Binding-site contacts:
Ligand atom C16 contacts residue TRP34 of chain 1.B at 3.9 Å (hydrophobic).
Ligand atom C4 contacts residue LEU112 of chain 1.B at 3.7 Å (hydrophobic).
Ligand atom C8 contacts residue THR101 of chain 1.B at 3.6 Å.
Ligand atom C11 contacts residue PHE15 of chain 1.B at 3.9 Å (hydrophobic).
Ligand atom C3 contacts residue LEU53 of chain 1.B at 3.7 Å (hydrophobic).
Ligand atom C14 contacts residue LEU36 of chain 1.B at 3.8 Å (hydrophobic).
Ligand atom O24 contacts residue ARG16 of chain 1.B at 4.0 Å.
Ligand atom O18 contacts residue GLN19 of chain 1.B at 3.0 Å (h-bond).
Ligand atom C13 contacts residue TRP34 of chain 1.B at 3.6 Å (hydrophobic).
Ligand atom C23 contacts residue GLN19 of chain 1.B at 3.8 Å.
Ligand atom C7 contacts residue VAL49 of chain 1.B at 4.0 Å (hydrophobic).
Ligand atom C7 contacts residue TRP50 of chain 1.B at 3.6 Å (hydrophobic).
Ligand atom C17 contacts residue TYR45 of chain 1.B at 3.3 Å (hydrophobic).
Ligand atom C19 contacts residue TRP34 of chain 1.B at 3.7 Å (hydrophobic).
Ligand atom C3 contacts residue TRP50 of chain 1.B at 3.5 Å (hydrophobic).
Ligand atom C23 contacts residue ARG16 of chain 1.B at 3.9 Å.
Ligand atom O21 contacts residue GLN19 of chain 1.B at 3.1 Å (h-bond).
Ligand atom C8 contacts residue LEU36 of chain 1.B at 3.7 Å (hydrophobic).
Ligand atom C19 contacts residue PHE15 of chain 1.B at 3.9 Å (hydrophobic).
Ligand atom C17 contacts residue GLN19 of chain 1.B at 3.5 Å.
Ligand atom C13 contacts residue PHE105 of chain 1.B at 4.0 Å (hydrophobic).
Ligand atom C19 contacts residue GLN19 of chain 1.B at 3.8 Å.
Ligand atom C11 contacts residue TYR45 of chain 1.B at 3.5 Å (hydrophobic).
Ligand atom C25 contacts residue ARG16 of chain 1.B at 4.0 Å.
Ligand atom O18 contacts residue TYR45 of chain 1.B at 3.3 Å (h-bond).
Ligand atom C2 contacts residue PHE15 of chain 1.B at 3.5 Å (hydrophobic).
Ligand atom C20 contacts residue GLN19 of chain 1.B at 3.5 Å.
Ligand atom C12 contacts residue LEU36 of chain 1.B at 4.0 Å (hydrophobic).
Ligand atom C11 contacts residue VAL49 of chain 1.B at 3.8 Å (hydrophobic).
Ligand atom C12 contacts residue PHE15 of chain 1.B at 3.9 Å (hydrophobic).
Ligand atom C13 contacts residue LEU36 of chain 1.B at 4.0 Å (hydrophobic).
Ligand atom C17 contacts residue TRP31 of chain 1.B at 3.0 Å (hydrophobic).
Ligand atom C12 contacts residue TYR45 of chain 1.B at 3.7 Å (hydrophobic).
Ligand atom C14 contacts residue PHE105 of chain 1.B at 3.6 Å (hydrophobic).
Ligand atom C16 contacts residue TRP31 of chain 1.B at 3.4 Å (hydrophobic).
Ligand atom C16 contacts residue TYR45 of chain 1.B at 3.6 Å (hydrophobic).
Ligand atom O18 contacts residue PHE15 of chain 1.B at 3.5 Å.
Ligand atom O15 contacts residue TYR45 of chain 1.B at 2.8 Å (h-bond).
Ligand atom C4 contacts residue PHE116 of chain 1.B at 3.6 Å (hydrophobic).
Ligand atom C10 contacts residue VAL49 of chain 1.B at 3.6 Å (hydrophobic).

The small molecule below binds the protein below.
Small molecule (SMILES): COCCOCCOCCOc1ccc(C(C)(C)CC(C)(C)C)cc1

Sequence of chain 1.B:
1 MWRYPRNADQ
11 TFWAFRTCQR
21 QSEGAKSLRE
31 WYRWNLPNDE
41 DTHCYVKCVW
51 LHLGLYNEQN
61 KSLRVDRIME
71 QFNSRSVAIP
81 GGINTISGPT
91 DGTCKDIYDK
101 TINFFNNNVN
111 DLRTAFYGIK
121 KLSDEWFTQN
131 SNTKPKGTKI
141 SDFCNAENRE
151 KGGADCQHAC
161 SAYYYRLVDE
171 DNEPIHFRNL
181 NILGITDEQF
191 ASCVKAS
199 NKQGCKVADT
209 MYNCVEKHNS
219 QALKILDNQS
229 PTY